A small-molecule ligand and the protein it binds are described below.
Small molecule (SMILES): C=CC1=C(C)C2=N3->[Ni]45<-N6=C(C=c7c(C)c(C=C)c(n74)=C2)C(C)=C(CCC(=O)O)C6=Cc2c(CCC(=O)O)c(C)c(n25)C=C13

Binding-site contacts:
Ligand atom C3D contacts residue LEU91 of chain 1.A at 3.7 Å (hydrophobic).
Ligand atom ND contacts residue LEU91 of chain 1.A at 3.6 Å.
Ligand atom C3A contacts residue LEU83 of chain 1.A at 3.7 Å (hydrophobic).
Ligand atom CBC contacts residue ASN97 of chain 1.A at 3.7 Å.
Ligand atom CMC contacts residue PHE98 of chain 1.A at 3.8 Å (hydrophobic).
Ligand atom NB contacts residue HIS87 of chain 1.A at 3.6 Å.
Ligand atom C1A contacts residue HIS58 of chain 1.A at 3.3 Å.
Ligand atom CMA contacts residue LYS61 of chain 1.A at 3.5 Å.
Ligand atom O1A contacts residue LEU86 of chain 1.A at 3.8 Å.
Ligand atom O2D contacts residue HIS45 of chain 1.A at 2.9 Å (h-bond).
Ligand atom C3D contacts residue HIS58 of chain 1.A at 3.8 Å.
Ligand atom C4D contacts residue HIS58 of chain 1.A at 3.1 Å.
Ligand atom C4D contacts residue LEU91 of chain 1.A at 3.4 Å (hydrophobic).
Ligand atom CGA contacts residue LEU86 of chain 1.A at 3.6 Å (hydrophobic).
Ligand atom C3B contacts residue LEU136 of chain 1.A at 3.7 Å (hydrophobic).
Ligand atom CHA contacts residue HIS58 of chain 1.A at 3.2 Å.
Ligand atom CHA contacts residue LEU91 of chain 1.A at 3.7 Å (hydrophobic).
Ligand atom NA contacts residue HIS87 of chain 1.A at 3.8 Å.
Ligand atom CHD contacts residue VAL93 of chain 1.A at 3.8 Å (hydrophobic).
Ligand atom CGD contacts residue HIS45 of chain 1.A at 3.6 Å.
Ligand atom O1D contacts residue PHE46 of chain 1.A at 3.5 Å.
Ligand atom CHC contacts residue PHE98 of chain 1.A at 3.5 Å (hydrophobic).
Ligand atom CMD contacts residue TYR42 of chain 1.A at 3.4 Å (hydrophobic).
Ligand atom NC contacts residue HIS87 of chain 1.A at 3.7 Å.
Ligand atom CBA contacts residue LEU86 of chain 1.A at 3.5 Å (hydrophobic).
Ligand atom CMA contacts residue LEU83 of chain 1.A at 3.8 Å (hydrophobic).
Ligand atom CMD contacts residue PHE43 of chain 1.A at 3.5 Å (hydrophobic).
Ligand atom CAD contacts residue LEU91 of chain 1.A at 3.7 Å (hydrophobic).
Ligand atom NA contacts residue HIS58 of chain 1.A at 3.5 Å.
Ligand atom ND contacts residue HIS58 of chain 1.A at 3.2 Å.
Ligand atom C3C contacts residue VAL93 of chain 1.A at 3.8 Å (hydrophobic).
Ligand atom CAC contacts residue VAL93 of chain 1.A at 3.6 Å (hydrophobic).
Ligand atom CHC contacts residue LEU101 of chain 1.A at 3.6 Å (hydrophobic).
Ligand atom C2D contacts residue PHE43 of chain 1.A at 3.7 Å (hydrophobic).
Ligand atom C1D contacts residue PHE43 of chain 1.A at 3.7 Å (hydrophobic).
Ligand atom CMC contacts residue ASN97 of chain 1.A at 3.3 Å.
Ligand atom NI contacts residue HIS87 of chain 1.A at 3.5 Å.
Ligand atom CHD contacts residue PHE43 of chain 1.A at 3.4 Å (hydrophobic).
Ligand atom NI contacts residue HIS58 of chain 1.A at 3.7 Å.
Ligand atom C2B contacts residue LEU136 of chain 1.A at 3.7 Å (hydrophobic).

Sequence of chain 1.A:
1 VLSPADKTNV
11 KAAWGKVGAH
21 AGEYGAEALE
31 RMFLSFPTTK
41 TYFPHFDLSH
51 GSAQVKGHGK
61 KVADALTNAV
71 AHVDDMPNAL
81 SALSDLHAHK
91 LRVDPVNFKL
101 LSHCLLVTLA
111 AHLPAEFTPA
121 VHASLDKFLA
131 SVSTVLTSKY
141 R